Binding-site contacts:
Ligand atom C13 contacts residue HIS132 of chain 1.YA at 4.1 Å.
Ligand atom C14 contacts residue LEU30 of chain 1.EC at 3.7 Å (hydrophobic).
Ligand atom CL contacts residue LEU32 of chain 1.EC at 4.2 Å.
Ligand atom N7 contacts residue LEU30 of chain 1.EC at 2.2 Å.
Ligand atom C10 contacts residue LEU32 of chain 1.EC at 4.3 Å (hydrophobic).
Ligand atom C16 contacts residue ILE33 of chain 1.EC at 3.9 Å (hydrophobic).
Ligand atom N6 contacts residue ILE33 of chain 1.EC at 4.4 Å.
Ligand atom C2 contacts residue LEU32 of chain 1.EC at 4.4 Å (hydrophobic).
Ligand atom C11 contacts residue ILE33 of chain 1.EC at 4.5 Å (hydrophobic).
Ligand atom C21 contacts residue LEU30 of chain 1.EC at 1.5 Å (hydrophobic).
Ligand atom C10 contacts residue ILE33 of chain 1.EC at 3.6 Å (hydrophobic).
Ligand atom C13 contacts residue LEU30 of chain 1.EC at 4.4 Å (hydrophobic).
Ligand atom N6 contacts residue LEU30 of chain 1.EC at 3.2 Å (h-bond).
Ligand atom O1 contacts residue HIS132 of chain 1.YA at 4.4 Å.
Ligand atom C15 contacts residue ILE33 of chain 1.EC at 4.2 Å (hydrophobic).
Ligand atom C18 contacts residue ILE31 of chain 1.EC at 4.4 Å (hydrophobic).
Ligand atom C11 contacts residue LEU32 of chain 1.EC at 3.6 Å (hydrophobic).
Ligand atom C22 contacts residue LEU30 of chain 1.EC at 3.2 Å (hydrophobic).
Ligand atom C8 contacts residue ILE33 of chain 1.EC at 3.8 Å (hydrophobic).
Ligand atom C20 contacts residue LEU30 of chain 1.EC at 2.3 Å (hydrophobic).
Ligand atom N4 contacts residue ILE33 of chain 1.EC at 4.2 Å.
Ligand atom N5 contacts residue LEU30 of chain 1.EC at 3.0 Å (h-bond).
Ligand atom C19 contacts residue ILE31 of chain 1.EC at 4.3 Å (hydrophobic).
Ligand atom N5 contacts residue ILE33 of chain 1.EC at 3.4 Å.
Ligand atom N6 contacts residue ILE31 of chain 1.EC at 4.2 Å.
Ligand atom C18 contacts residue LEU30 of chain 1.EC at 3.3 Å (hydrophobic).
Ligand atom C19 contacts residue LEU30 of chain 1.EC at 3.4 Å (hydrophobic).
Ligand atom N4 contacts residue LEU30 of chain 1.EC at 3.0 Å (h-bond).
Ligand atom C15 contacts residue LEU30 of chain 1.EC at 3.7 Å (hydrophobic).

Sequence of chain 1.YA:
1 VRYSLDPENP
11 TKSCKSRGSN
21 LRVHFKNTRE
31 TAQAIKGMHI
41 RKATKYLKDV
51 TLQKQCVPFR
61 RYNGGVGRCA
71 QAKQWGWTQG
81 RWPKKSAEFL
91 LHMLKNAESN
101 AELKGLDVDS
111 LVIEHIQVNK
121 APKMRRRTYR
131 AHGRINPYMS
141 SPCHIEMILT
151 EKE

Sequence of chain 1.EC:
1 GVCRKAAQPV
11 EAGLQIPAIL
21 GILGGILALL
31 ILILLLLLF

A protein and the small-molecule ligand that binds it are described below.
Small molecule (SMILES): O=C(c1ccc(-n2nnc3cccnc32)cc1)N(c1ncccc1Cl)[C@@H]1CCCNC1